Binding-site contacts:
Ligand atom O2' contacts residue ASP369 of chain 1.B at 2.3 Å (salt-bridge).
Ligand atom N7 contacts residue MET419 of chain 1.B at 3.6 Å.
Ligand atom O2' contacts residue ARG327 of chain 1.B at 3.4 Å (salt-bridge).
Ligand atom C3' contacts residue SER73 of chain 1.B at 3.3 Å.
Ligand atom C5' contacts residue TYR416 of chain 1.B at 3.5 Å (hydrophobic).
Ligand atom C3' contacts residue ASP369 of chain 1.B at 3.4 Å.
Ligand atom C6 contacts residue GLY418 of chain 1.B at 3.5 Å.
Ligand atom O3' contacts residue ASP369 of chain 1.B at 2.3 Å (salt-bridge).
Ligand atom C4 contacts residue NAD1 of chain 1.R at 3.4 Å.
Ligand atom N9 contacts residue NAD1 of chain 1.R at 3.3 Å.
Ligand atom C2' contacts residue ASP369 of chain 1.B at 3.6 Å.
Ligand atom C1' contacts residue NAD1 of chain 1.R at 3.4 Å.
Ligand atom C5 contacts residue NAD1 of chain 1.R at 3.3 Å.
Ligand atom C6 contacts residue GLY420 of chain 1.B at 3.3 Å.
Ligand atom N7 contacts residue NAD1 of chain 1.R at 3.3 Å.
Ligand atom O3P contacts residue SER393 of chain 1.B at 3.3 Å.
Ligand atom C6 contacts residue NAD1 of chain 1.R at 3.4 Å.
Ligand atom C8 contacts residue MET75 of chain 1.B at 3.5 Å (hydrophobic).
Ligand atom O6 contacts residue GLY418 of chain 1.B at 3.1 Å.
Ligand atom C6 contacts residue MET419 of chain 1.B at 3.6 Å (hydrophobic).
Ligand atom O6 contacts residue MET419 of chain 1.B at 2.6 Å (h-bond).
Ligand atom O6 contacts residue GLY420 of chain 1.B at 2.4 Å (h-bond).
Ligand atom N1 contacts residue NAD1 of chain 1.R at 3.4 Å.
Ligand atom O2' contacts residue NAD1 of chain 1.R at 2.6 Å (h-bond).
Ligand atom O2P contacts residue ASP369 of chain 1.B at 3.1 Å (salt-bridge).
Ligand atom N1 contacts residue GLY420 of chain 1.B at 3.6 Å (h-bond).
Ligand atom C2 contacts residue NAD1 of chain 1.R at 3.5 Å.
Ligand atom O3' contacts residue SER73 of chain 1.B at 3.6 Å.
Ligand atom C2 contacts residue ILE335 of chain 1.B at 3.6 Å (hydrophobic).
Ligand atom O6 contacts residue NAD1 of chain 1.R at 3.3 Å.
Ligand atom N3 contacts residue CYS336 of chain 1.B at 3.2 Å (h-bond).
Ligand atom P contacts residue SER393 of chain 1.B at 3.3 Å.
Ligand atom N3 contacts residue NAD1 of chain 1.R at 3.5 Å.
Ligand atom O1P contacts residue GLY392 of chain 1.B at 3.0 Å (h-bond).
Ligand atom O2P contacts residue GLY370 of chain 1.B at 2.9 Å (h-bond).
Ligand atom C8 contacts residue NAD1 of chain 1.R at 3.2 Å.
Ligand atom O1P contacts residue SER393 of chain 1.B at 2.8 Å (h-bond).
Ligand atom C5' contacts residue SER393 of chain 1.B at 3.2 Å.
Ligand atom O5' contacts residue SER393 of chain 1.B at 2.8 Å (h-bond).
Ligand atom C2' contacts residue NAD1 of chain 1.R at 3.4 Å.

Sequence of chain 1.B:
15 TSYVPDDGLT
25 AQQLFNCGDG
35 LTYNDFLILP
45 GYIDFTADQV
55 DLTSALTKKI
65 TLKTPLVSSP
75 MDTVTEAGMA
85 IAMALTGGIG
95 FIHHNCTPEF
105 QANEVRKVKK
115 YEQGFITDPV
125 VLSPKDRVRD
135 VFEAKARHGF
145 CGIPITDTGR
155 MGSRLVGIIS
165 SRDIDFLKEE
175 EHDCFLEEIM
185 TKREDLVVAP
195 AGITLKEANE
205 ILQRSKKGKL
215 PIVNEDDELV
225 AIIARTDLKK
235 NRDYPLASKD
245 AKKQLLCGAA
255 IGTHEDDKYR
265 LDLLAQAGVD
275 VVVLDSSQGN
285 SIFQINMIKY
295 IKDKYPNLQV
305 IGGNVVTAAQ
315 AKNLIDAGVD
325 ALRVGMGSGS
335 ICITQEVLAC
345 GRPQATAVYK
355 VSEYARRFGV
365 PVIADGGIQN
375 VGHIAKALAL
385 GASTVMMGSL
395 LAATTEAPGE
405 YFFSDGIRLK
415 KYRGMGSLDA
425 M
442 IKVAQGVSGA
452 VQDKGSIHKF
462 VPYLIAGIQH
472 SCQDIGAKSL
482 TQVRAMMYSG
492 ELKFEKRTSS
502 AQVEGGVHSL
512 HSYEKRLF

This protein binds this small molecule.
Small molecule (SMILES): O=c1[nH]cnc2c1ncn2[C@@H]1O[C@H](COP(=O)(O)O)[C@@H](O)[C@H]1O